Binding-site contacts:
Ligand atom CBC contacts residue ALA162 of chain 4.A at 3.7 Å (hydrophobic).
Ligand atom NAW contacts residue ASP45 of chain 4.A at 3.6 Å (salt-bridge).
Ligand atom OBF contacts residue ASP222 of chain 4.A at 3.2 Å (salt-bridge).
Ligand atom CBB contacts residue ALA162 of chain 4.A at 3.6 Å (hydrophobic).
Ligand atom CAS contacts residue GLY46 of chain 4.A at 3.4 Å.
Ligand atom C2 contacts residue TYR163 of chain 4.A at 3.8 Å (hydrophobic).
Ligand atom N6 contacts residue ALA185 of chain 1.A at 3.2 Å (h-bond).
Ligand atom C6 contacts residue ALA185 of chain 1.A at 3.8 Å (hydrophobic).
Ligand atom N6 contacts residue ASP150 of chain 1.A at 3.0 Å (salt-bridge).
Ligand atom NBE contacts residue SER158 of chain 4.A at 3.2 Å (h-bond).
Ligand atom CBC contacts residue ASN122 of chain 4.A at 3.8 Å.
Ligand atom N1 contacts residue SER166 of chain 4.A at 3.1 Å (h-bond).
Ligand atom N6 contacts residue GLY149 of chain 1.A at 3.5 Å.
Ligand atom N3 contacts residue TYR163 of chain 4.A at 3.5 Å.
Ligand atom C6 contacts residue TYR163 of chain 4.A at 3.7 Å (hydrophobic).
Ligand atom CAL contacts residue GLU123 of chain 4.A at 3.2 Å.
Ligand atom CAM contacts residue GLU123 of chain 4.A at 3.3 Å.
Ligand atom C2 contacts residue SER166 of chain 4.A at 3.1 Å.
Ligand atom CAR contacts residue LEU49 of chain 4.A at 3.8 Å (hydrophobic).
Ligand atom CAZ contacts residue PHE74 of chain 4.A at 3.3 Å (hydrophobic).
Ligand atom N1 contacts residue ALA185 of chain 1.A at 3.6 Å (h-bond).
Ligand atom NBE contacts residue TYR75 of chain 4.A at 3.3 Å.
Ligand atom CAZ contacts residue THR161 of chain 4.A at 3.0 Å.
Ligand atom CAX contacts residue ASP45 of chain 4.A at 3.7 Å.
Ligand atom NBE contacts residue ASN122 of chain 4.A at 2.8 Å (h-bond).
Ligand atom OBG contacts residue GLU123 of chain 4.A at 3.0 Å (salt-bridge).
Ligand atom NBD contacts residue ASN122 of chain 4.A at 3.0 Å (h-bond).
Ligand atom NBA contacts residue THR161 of chain 4.A at 2.5 Å (h-bond).
Ligand atom NBA contacts residue ALA162 of chain 4.A at 3.8 Å.
Ligand atom CAT contacts residue ASP45 of chain 4.A at 3.8 Å.
Ligand atom CAV contacts residue ASP45 of chain 4.A at 3.5 Å.
Ligand atom OBF contacts residue GLU123 of chain 4.A at 2.4 Å (salt-bridge).
Ligand atom CBB contacts residue THR161 of chain 4.A at 3.6 Å.
Ligand atom CAT contacts residue GLY46 of chain 4.A at 3.6 Å.
Ligand atom CAV contacts residue ASN122 of chain 4.A at 3.8 Å.
Ligand atom CAU contacts residue ASP45 of chain 4.A at 3.4 Å.
Ligand atom OBG contacts residue ALA162 of chain 4.A at 3.3 Å.
Ligand atom NBA contacts residue PHE74 of chain 4.A at 3.7 Å.
Ligand atom OBG contacts residue ASN122 of chain 4.A at 2.9 Å (h-bond).
Ligand atom C5 contacts residue TYR163 of chain 4.A at 3.7 Å (hydrophobic).

Sequence of chain 1.A:
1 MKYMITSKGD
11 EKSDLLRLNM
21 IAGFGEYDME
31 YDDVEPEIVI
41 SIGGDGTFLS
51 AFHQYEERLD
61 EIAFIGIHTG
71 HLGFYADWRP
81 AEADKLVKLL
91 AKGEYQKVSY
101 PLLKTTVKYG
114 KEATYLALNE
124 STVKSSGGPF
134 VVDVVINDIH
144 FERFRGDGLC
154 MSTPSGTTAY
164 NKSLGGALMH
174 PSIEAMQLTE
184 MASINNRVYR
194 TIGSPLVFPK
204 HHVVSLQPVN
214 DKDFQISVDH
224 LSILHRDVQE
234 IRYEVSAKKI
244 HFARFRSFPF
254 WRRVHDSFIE

This small molecule binds to this protein.
Small molecule (SMILES): Nc1ncnc2[nH]c(C#CCCNC[C@H]3O[C@@H](n4cnc5c(N)ncnc54)[C@H](O)[C@@H]3O)nc12

Sequence of chain 4.A:
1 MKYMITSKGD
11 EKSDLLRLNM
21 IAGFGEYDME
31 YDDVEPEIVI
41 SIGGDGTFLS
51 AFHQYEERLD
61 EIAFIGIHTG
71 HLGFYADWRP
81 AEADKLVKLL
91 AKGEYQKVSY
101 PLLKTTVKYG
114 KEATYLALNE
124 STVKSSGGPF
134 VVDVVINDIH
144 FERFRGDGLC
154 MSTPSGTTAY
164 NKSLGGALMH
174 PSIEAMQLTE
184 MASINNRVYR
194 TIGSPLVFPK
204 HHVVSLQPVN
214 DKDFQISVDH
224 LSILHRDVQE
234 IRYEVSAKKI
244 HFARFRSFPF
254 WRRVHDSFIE